Binding-site contacts:
Ligand atom O6 contacts residue GLY121 of chain 1.B at 4.1 Å.
Ligand atom C5 contacts residue ASN118 of chain 1.B at 3.6 Å.
Ligand atom O6 contacts residue PRO122 of chain 1.B at 3.9 Å.
Ligand atom O6 contacts residue THR120 of chain 1.B at 3.1 Å (h-bond).
Ligand atom O7 contacts residue HIS220 of chain 1.B at 3.4 Å (h-bond).
Ligand atom C8 contacts residue LEU161 of chain 1.B at 3.7 Å (hydrophobic).
Ligand atom O5 contacts residue ASN118 of chain 1.B at 2.4 Å (h-bond).
Ligand atom N2 contacts residue ASN118 of chain 1.B at 2.8 Å (h-bond).
Ligand atom C4 contacts residue ASN118 of chain 1.B at 4.2 Å.
Ligand atom O7 contacts residue ASN118 of chain 1.B at 2.9 Å (h-bond).
Ligand atom C3 contacts residue ASN118 of chain 1.B at 3.8 Å.
Ligand atom O5 contacts residue THR120 of chain 1.B at 3.8 Å.
Ligand atom C3 contacts residue THR120 of chain 1.B at 4.2 Å.
Ligand atom O7 contacts residue ILE156 of chain 1.B at 4.0 Å.
Ligand atom C1 contacts residue ASN118 of chain 1.B at 1.4 Å.
Ligand atom C5 contacts residue THR120 of chain 1.B at 3.6 Å.
Ligand atom C4 contacts residue THR120 of chain 1.B at 4.4 Å.
Ligand atom C8 contacts residue ASN118 of chain 1.B at 4.2 Å.
Ligand atom C2 contacts residue ASN118 of chain 1.B at 2.4 Å.
Ligand atom C8 contacts residue ARG157 of chain 1.B at 4.5 Å.
Ligand atom C7 contacts residue ILE156 of chain 1.B at 4.2 Å (hydrophobic).
Ligand atom C6 contacts residue THR120 of chain 1.B at 4.1 Å.
Ligand atom C7 contacts residue ASN118 of chain 1.B at 3.0 Å.
Ligand atom C1 contacts residue THR120 of chain 1.B at 3.8 Å.
Ligand atom C7 contacts residue HIS220 of chain 1.B at 4.2 Å.
Ligand atom C8 contacts residue ILE156 of chain 1.B at 3.9 Å (hydrophobic).
Ligand atom C8 contacts residue SER158 of chain 1.B at 3.9 Å.

Sequence of chain 1.B:
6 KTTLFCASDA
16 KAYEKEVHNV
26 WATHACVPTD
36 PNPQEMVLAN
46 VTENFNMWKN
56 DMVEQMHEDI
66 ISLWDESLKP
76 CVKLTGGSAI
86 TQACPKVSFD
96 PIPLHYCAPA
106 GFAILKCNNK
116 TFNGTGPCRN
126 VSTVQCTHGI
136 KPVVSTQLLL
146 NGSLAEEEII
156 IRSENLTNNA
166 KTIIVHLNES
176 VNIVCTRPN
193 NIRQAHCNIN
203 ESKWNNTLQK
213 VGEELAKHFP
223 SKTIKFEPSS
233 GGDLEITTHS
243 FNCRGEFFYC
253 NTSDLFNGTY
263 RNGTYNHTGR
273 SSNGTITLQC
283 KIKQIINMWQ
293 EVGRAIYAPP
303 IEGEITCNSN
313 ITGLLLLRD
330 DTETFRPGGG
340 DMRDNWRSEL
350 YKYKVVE

A small-molecule ligand and the protein it binds are described below.
Small molecule (SMILES): CC(=O)N[C@@H]1[C@@H](O)[C@H](O)[C@@H](CO)O[C@H]1O